Binding-site contacts:
Ligand atom N7 contacts residue ALA57 of chain 2.B at 3.5 Å.
Ligand atom N7 contacts residue PHE160 of chain 1.B at 3.5 Å.
Ligand atom C4 contacts residue ASN255 of chain 1.B at 3.9 Å.
Ligand atom O2 contacts residue VAL228 of chain 1.B at 2.9 Å (h-bond).
Ligand atom N3 contacts residue ARG177 of chain 1.B at 3.1 Å (salt-bridge).
Ligand atom O6 contacts residue TYR9 of chain 2.B at 3.8 Å.
Ligand atom C5 contacts residue THR58 of chain 2.B at 3.9 Å.
Ligand atom O6 contacts residue ILE55 of chain 2.B at 3.4 Å.
Ligand atom O2 contacts residue ASN255 of chain 1.B at 4.0 Å.
Ligand atom O2 contacts residue SER227 of chain 1.B at 3.6 Å.
Ligand atom N1 contacts residue PHE160 of chain 1.B at 3.6 Å.
Ligand atom C4 contacts residue PHE160 of chain 1.B at 3.3 Å (hydrophobic).
Ligand atom N9 contacts residue PHE160 of chain 1.B at 3.5 Å.
Ligand atom N8 contacts residue THR58 of chain 2.B at 3.2 Å (h-bond).
Ligand atom O6 contacts residue THR58 of chain 2.B at 3.8 Å.
Ligand atom C2 contacts residue ARG177 of chain 1.B at 3.6 Å.
Ligand atom N1 contacts residue GLN229 of chain 1.B at 3.0 Å (h-bond).
Ligand atom N7 contacts residue THR58 of chain 2.B at 2.8 Å (h-bond).
Ligand atom N9 contacts residue LEU171 of chain 1.B at 3.8 Å.
Ligand atom O6 contacts residue GLN229 of chain 1.B at 2.9 Å (h-bond).
Ligand atom O6 contacts residue ILE289 of chain 1.B at 4.0 Å.
Ligand atom C6 contacts residue PHE160 of chain 1.B at 3.4 Å (hydrophobic).
Ligand atom N9 contacts residue THR58 of chain 2.B at 3.8 Å.
Ligand atom N8 contacts residue ASP59 of chain 2.B at 3.8 Å.
Ligand atom C2 contacts residue PHE160 of chain 1.B at 3.6 Å (hydrophobic).
Ligand atom N8 contacts residue LEU171 of chain 1.B at 3.7 Å.
Ligand atom N8 contacts residue PHE160 of chain 1.B at 3.6 Å.
Ligand atom C6 contacts residue GLN229 of chain 1.B at 3.7 Å.
Ligand atom C5 contacts residue PHE160 of chain 1.B at 3.3 Å (hydrophobic).
Ligand atom N3 contacts residue PHE160 of chain 1.B at 3.7 Å.
Ligand atom O2 contacts residue GLN229 of chain 1.B at 3.8 Å.
Ligand atom C2 contacts residue ASN255 of chain 1.B at 3.9 Å.
Ligand atom C4 contacts residue ARG177 of chain 1.B at 3.9 Å.
Ligand atom N8 contacts residue ALA57 of chain 2.B at 3.7 Å.
Ligand atom O6 contacts residue PHE160 of chain 1.B at 3.9 Å.
Ligand atom O2 contacts residue ARG177 of chain 1.B at 2.9 Å (salt-bridge).
Ligand atom C2 contacts residue VAL228 of chain 1.B at 4.0 Å (hydrophobic).
Ligand atom C2 contacts residue GLN229 of chain 1.B at 3.8 Å.
Ligand atom O2 contacts residue PHE160 of chain 1.B at 3.9 Å.
Ligand atom N3 contacts residue ASN255 of chain 1.B at 3.3 Å (h-bond).

Sequence of chain 1.B:
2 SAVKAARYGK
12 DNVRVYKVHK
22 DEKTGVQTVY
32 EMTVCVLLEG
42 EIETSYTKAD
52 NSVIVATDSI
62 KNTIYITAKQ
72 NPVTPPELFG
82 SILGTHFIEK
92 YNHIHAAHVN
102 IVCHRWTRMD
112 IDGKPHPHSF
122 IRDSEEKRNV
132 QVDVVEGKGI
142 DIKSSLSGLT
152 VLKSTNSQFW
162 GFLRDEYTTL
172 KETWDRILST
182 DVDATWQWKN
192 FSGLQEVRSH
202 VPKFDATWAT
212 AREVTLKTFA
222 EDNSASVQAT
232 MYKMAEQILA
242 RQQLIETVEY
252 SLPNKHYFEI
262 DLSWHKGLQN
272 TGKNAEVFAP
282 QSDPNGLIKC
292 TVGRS

The small molecule below binds the protein below.
Small molecule (SMILES): O=c1[nH]c(=O)c2nn[nH]c2[nH]1

Sequence of chain 2.B:
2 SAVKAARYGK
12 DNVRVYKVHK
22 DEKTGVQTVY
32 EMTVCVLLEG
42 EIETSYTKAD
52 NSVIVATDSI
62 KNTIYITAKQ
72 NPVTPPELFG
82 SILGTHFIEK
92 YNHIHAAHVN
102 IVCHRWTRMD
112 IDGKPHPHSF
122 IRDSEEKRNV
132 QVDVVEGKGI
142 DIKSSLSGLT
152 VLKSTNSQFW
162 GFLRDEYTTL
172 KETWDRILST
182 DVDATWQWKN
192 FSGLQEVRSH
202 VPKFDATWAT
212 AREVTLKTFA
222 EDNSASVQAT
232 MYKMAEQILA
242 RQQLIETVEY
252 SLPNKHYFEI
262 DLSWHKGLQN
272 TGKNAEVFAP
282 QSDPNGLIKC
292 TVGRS